A small-molecule ligand and the protein it binds are described below.
Small molecule (SMILES): CC(=O)N[C@@H]1[C@@H](O)[C@H](O)[C@@H](CO)O[C@H]1O

Sequence of chain 48.B:
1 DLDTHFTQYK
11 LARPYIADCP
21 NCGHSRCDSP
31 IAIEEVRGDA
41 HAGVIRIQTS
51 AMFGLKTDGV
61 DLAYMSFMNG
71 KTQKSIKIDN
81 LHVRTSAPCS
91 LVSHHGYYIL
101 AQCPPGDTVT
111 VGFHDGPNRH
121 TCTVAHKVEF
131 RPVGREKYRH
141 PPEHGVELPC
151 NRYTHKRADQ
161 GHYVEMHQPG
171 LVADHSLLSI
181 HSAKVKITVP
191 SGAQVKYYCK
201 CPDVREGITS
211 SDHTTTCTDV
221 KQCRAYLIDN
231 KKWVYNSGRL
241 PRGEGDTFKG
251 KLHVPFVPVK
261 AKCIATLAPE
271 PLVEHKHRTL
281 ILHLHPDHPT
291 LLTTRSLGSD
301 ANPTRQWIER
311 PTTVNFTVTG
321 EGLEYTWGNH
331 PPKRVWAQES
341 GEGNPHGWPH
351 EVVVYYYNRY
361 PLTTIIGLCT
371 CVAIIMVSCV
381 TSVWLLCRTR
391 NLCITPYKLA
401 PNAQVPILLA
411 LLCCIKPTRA

Binding-site contacts:
Ligand atom N2 contacts residue ASN315 of chain 48.B at 2.8 Å (h-bond).
Ligand atom C5 contacts residue ASN315 of chain 48.B at 3.7 Å.
Ligand atom O5 contacts residue VAL314 of chain 48.B at 3.8 Å.
Ligand atom C4 contacts residue ASN315 of chain 48.B at 4.3 Å.
Ligand atom C6 contacts residue ASN315 of chain 48.B at 4.5 Å.
Ligand atom C8 contacts residue ILE281 of chain 48.B at 4.5 Å (hydrophobic).
Ligand atom C2 contacts residue ASN315 of chain 48.B at 2.5 Å.
Ligand atom O5 contacts residue THR313 of chain 48.B at 4.3 Å.
Ligand atom C1 contacts residue ASN315 of chain 48.B at 1.4 Å.
Ligand atom C3 contacts residue ASN315 of chain 48.B at 3.8 Å.
Ligand atom C1 contacts residue VAL314 of chain 48.B at 4.4 Å (hydrophobic).
Ligand atom C6 contacts residue THR313 of chain 48.B at 4.5 Å.
Ligand atom C7 contacts residue ASN315 of chain 48.B at 3.3 Å.
Ligand atom O5 contacts residue ASN315 of chain 48.B at 2.4 Å (h-bond).
Ligand atom O7 contacts residue ASN315 of chain 48.B at 4.2 Å.
Ligand atom C8 contacts residue ASN315 of chain 48.B at 3.5 Å.